Sequence of chain 3.B:
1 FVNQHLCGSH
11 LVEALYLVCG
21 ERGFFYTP

Sequence of chain 2.A:
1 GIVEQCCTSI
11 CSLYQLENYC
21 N

Binding-site contacts:
Ligand atom C6 contacts residue LEU11 of chain 2.B at 3.5 Å (hydrophobic).
Ligand atom O1 contacts residue SER9 of chain 2.A at 3.8 Å.
Ligand atom C4 contacts residue HIS5 of chain 3.B at 3.7 Å.
Ligand atom C3 contacts residue LEU16 of chain 2.A at 4.4 Å (hydrophobic).
Ligand atom C3 contacts residue HIS5 of chain 3.B at 3.8 Å.
Ligand atom C2 contacts residue ILE10 of chain 2.A at 3.4 Å (hydrophobic).
Ligand atom O1 contacts residue CYS6 of chain 2.A at 2.5 Å (h-bond).
Ligand atom C7 contacts residue ALA14 of chain 2.B at 3.8 Å (hydrophobic).
Ligand atom C6 contacts residue CYS6 of chain 2.A at 3.3 Å (hydrophobic).
Ligand atom C3 contacts residue ILE10 of chain 2.A at 4.2 Å (hydrophobic).
Ligand atom C3 contacts residue LEU11 of chain 2.B at 4.1 Å (hydrophobic).
Ligand atom O1 contacts residue VAL2 of chain 3.B at 4.2 Å.
Ligand atom C2 contacts residue LEU11 of chain 2.B at 4.1 Å (hydrophobic).
Ligand atom C6 contacts residue CYS7 of chain 2.B at 3.9 Å (hydrophobic).
Ligand atom C4 contacts residue HIS10 of chain 2.B at 4.0 Å.
Ligand atom C1 contacts residue CYS11 of chain 2.A at 4.0 Å (hydrophobic).
Ligand atom C4 contacts residue LEU11 of chain 2.B at 3.8 Å (hydrophobic).
Ligand atom C1 contacts residue ILE10 of chain 2.A at 3.5 Å (hydrophobic).
Ligand atom C2 contacts residue CYS11 of chain 2.A at 3.8 Å (hydrophobic).
Ligand atom C5 contacts residue LEU11 of chain 2.B at 3.5 Å (hydrophobic).
Ligand atom C1 contacts residue LEU11 of chain 2.B at 3.8 Å (hydrophobic).
Ligand atom C7 contacts residue LEU16 of chain 2.A at 3.7 Å (hydrophobic).
Ligand atom C1 contacts residue CYS6 of chain 2.A at 3.3 Å (hydrophobic).
Ligand atom C6 contacts residue ILE10 of chain 2.A at 4.4 Å (hydrophobic).
Ligand atom C5 contacts residue HIS10 of chain 2.B at 4.2 Å.
Ligand atom O1 contacts residue CYS11 of chain 2.A at 3.0 Å (h-bond).
Ligand atom C7 contacts residue HIS5 of chain 3.B at 3.7 Å.
Ligand atom O1 contacts residue ILE10 of chain 2.A at 3.4 Å.
Ligand atom O1 contacts residue LEU11 of chain 2.B at 4.4 Å.
Ligand atom C5 contacts residue HIS5 of chain 3.B at 4.1 Å.
Ligand atom C7 contacts residue CYS11 of chain 2.A at 4.4 Å (hydrophobic).
Ligand atom C5 contacts residue CYS7 of chain 2.B at 4.1 Å (hydrophobic).
Ligand atom C7 contacts residue LEU17 of chain 3.D at 4.2 Å (hydrophobic).

Sequence of chain 2.B:
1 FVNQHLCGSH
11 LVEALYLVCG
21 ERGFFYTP

Sequence of chain 3.D:
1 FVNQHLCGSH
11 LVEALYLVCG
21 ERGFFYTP

A small-molecule ligand and the protein it binds are described below.
Small molecule (SMILES): Cc1cccc(O)c1